Sequence of chain 1.J:
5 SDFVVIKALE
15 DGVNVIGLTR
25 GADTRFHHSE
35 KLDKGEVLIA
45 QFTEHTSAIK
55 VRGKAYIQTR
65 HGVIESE

Sequence of chain 1.I:
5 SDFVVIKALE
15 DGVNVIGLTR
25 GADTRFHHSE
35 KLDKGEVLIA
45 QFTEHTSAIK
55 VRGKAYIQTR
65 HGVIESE

Binding-site contacts:
Ligand atom CD1 contacts residue SER51 of chain 1.I at 3.4 Å.
Ligand atom OXT contacts residue THR47 of chain 1.J at 2.9 Å (h-bond).
Ligand atom CB contacts residue THR23 of chain 1.I at 3.7 Å.
Ligand atom NE1 contacts residue ALA44 of chain 1.J at 3.7 Å.
Ligand atom O contacts residue GLY25 of chain 1.I at 3.0 Å (h-bond).
Ligand atom CH2 contacts residue GLY21 of chain 1.J at 3.8 Å.
Ligand atom N contacts residue THR23 of chain 1.I at 3.1 Å (h-bond).
Ligand atom CA contacts residue THR23 of chain 1.I at 3.8 Å.
Ligand atom CZ2 contacts residue ALA44 of chain 1.J at 3.9 Å (hydrophobic).
Ligand atom CA contacts residue SER51 of chain 1.I at 3.8 Å.
Ligand atom O contacts residue ARG24 of chain 1.I at 3.5 Å.
Ligand atom N contacts residue THR28 of chain 1.I at 3.3 Å (h-bond).
Ligand atom O contacts residue THR47 of chain 1.J at 3.5 Å.
Ligand atom NE1 contacts residue GLN45 of chain 1.J at 3.1 Å (h-bond).
Ligand atom N contacts residue ASP27 of chain 1.I at 3.2 Å (salt-bridge).
Ligand atom CE2 contacts residue ALA44 of chain 1.J at 4.0 Å (hydrophobic).
Ligand atom NE1 contacts residue THR47 of chain 1.J at 4.1 Å.
Ligand atom OXT contacts residue HIS49 of chain 1.J at 3.5 Å.
Ligand atom CZ2 contacts residue ILE53 of chain 1.J at 4.0 Å (hydrophobic).
Ligand atom CZ3 contacts residue HIS32 of chain 1.J at 3.9 Å.
Ligand atom CD1 contacts residue THR47 of chain 1.J at 3.7 Å.
Ligand atom C contacts residue GLY25 of chain 1.I at 3.4 Å.
Ligand atom C contacts residue THR47 of chain 1.J at 3.7 Å.
Ligand atom OXT contacts residue THR50 of chain 1.J at 3.0 Å (h-bond).
Ligand atom N contacts residue GLY25 of chain 1.I at 2.5 Å (h-bond).
Ligand atom CB contacts residue THR28 of chain 1.I at 3.4 Å.
Ligand atom CZ2 contacts residue THR50 of chain 1.J at 4.0 Å.
Ligand atom CD1 contacts residue GLN45 of chain 1.J at 3.9 Å.
Ligand atom CE3 contacts residue THR28 of chain 1.I at 3.9 Å.
Ligand atom CG contacts residue SER51 of chain 1.I at 3.8 Å.
Ligand atom C contacts residue HIS49 of chain 1.J at 4.1 Å.
Ligand atom CB contacts residue SER51 of chain 1.I at 3.5 Å.
Ligand atom C contacts residue SER51 of chain 1.I at 3.4 Å.
Ligand atom CA contacts residue THR28 of chain 1.I at 3.5 Å.
Ligand atom OXT contacts residue GLY25 of chain 1.I at 4.1 Å.
Ligand atom O contacts residue SER51 of chain 1.I at 2.8 Å (h-bond).
Ligand atom N contacts residue ARG24 of chain 1.I at 3.9 Å.
Ligand atom CZ3 contacts residue GLY21 of chain 1.J at 3.9 Å.
Ligand atom CE3 contacts residue HIS32 of chain 1.J at 3.9 Å.
Ligand atom CA contacts residue GLY25 of chain 1.I at 3.3 Å.

This protein binds this small molecule.
Small molecule (SMILES): N[C@@H](Cc1c[nH]c2ccccc12)C(=O)O